Binding-site contacts:
Ligand atom C6 contacts residue HIS219 of chain 1.A at 3.4 Å.
Ligand atom O3 contacts residue ASP87 of chain 1.A at 2.6 Å (salt-bridge).
Ligand atom C1 contacts residue PO41 of chain 1.M at 3.2 Å.
Ligand atom C3 contacts residue PO41 of chain 1.M at 3.7 Å.
Ligand atom N2 contacts residue PO41 of chain 1.M at 2.4 Å (h-bond).
Ligand atom OBH contacts residue GLY104 of chain 1.A at 3.7 Å.
Ligand atom OBH contacts residue GLY105 of chain 1.A at 3.0 Å (h-bond).
Ligand atom C2 contacts residue PO41 of chain 1.M at 3.2 Å.
Ligand atom CBK contacts residue PO41 of chain 1.M at 3.3 Å.
Ligand atom OAT contacts residue SER216 of chain 1.A at 3.9 Å.
Ligand atom O6 contacts residue SER216 of chain 1.A at 2.7 Å (h-bond).
Ligand atom C6 contacts residue PHE129 of chain 1.A at 3.8 Å (hydrophobic).
Ligand atom C6 contacts residue SER216 of chain 1.A at 3.7 Å.
Ligand atom O6 contacts residue HIS219 of chain 1.A at 3.4 Å (h-bond).
Ligand atom O3 contacts residue PHE129 of chain 1.A at 3.8 Å.
Ligand atom OBH contacts residue LEU215 of chain 1.A at 3.2 Å.
Ligand atom C5 contacts residue PHE129 of chain 1.A at 3.6 Å (hydrophobic).
Ligand atom O3 contacts residue GLY105 of chain 1.A at 3.0 Å (h-bond).
Ligand atom O4 contacts residue ASP87 of chain 1.A at 2.5 Å (salt-bridge).
Ligand atom O4 contacts residue GLY214 of chain 1.A at 3.3 Å.
Ligand atom OBF contacts residue PO41 of chain 1.M at 3.4 Å (h-bond).
Ligand atom CBG contacts residue ASN131 of chain 1.A at 3.8 Å.
Ligand atom O3 contacts residue ASN131 of chain 1.A at 2.9 Å (h-bond).
Ligand atom C3 contacts residue PHE129 of chain 1.A at 3.5 Å (hydrophobic).
Ligand atom CBG contacts residue GLY105 of chain 1.A at 3.8 Å.
Ligand atom C3 contacts residue ASP87 of chain 1.A at 3.5 Å.
Ligand atom C4 contacts residue ASP87 of chain 1.A at 3.4 Å.
Ligand atom O4 contacts residue ALA86 of chain 1.A at 4.0 Å.
Ligand atom CBK contacts residue ASN131 of chain 1.A at 4.0 Å.
Ligand atom O3 contacts residue GLY104 of chain 1.A at 3.9 Å.
Ligand atom O5 contacts residue LEU215 of chain 1.A at 3.8 Å.
Ligand atom CBG contacts residue PO41 of chain 1.M at 3.3 Å.
Ligand atom CBG contacts residue LEU215 of chain 1.A at 3.9 Å (hydrophobic).
Ligand atom O1 contacts residue PO41 of chain 1.M at 3.7 Å.
Ligand atom C3 contacts residue ASN131 of chain 1.A at 3.4 Å.
Ligand atom N2 contacts residue ASN131 of chain 1.A at 3.7 Å.
Ligand atom C2 contacts residue LEU215 of chain 1.A at 4.0 Å (hydrophobic).
Ligand atom O1 contacts residue LEU215 of chain 1.A at 3.5 Å.
Ligand atom O4 contacts residue LEU215 of chain 1.A at 3.0 Å (h-bond).
Ligand atom C4 contacts residue PHE129 of chain 1.A at 3.6 Å (hydrophobic).

A small-molecule ligand and the protein it binds are described below.
Small molecule (SMILES): CC(=O)N[C@H]1[C@H](Oc2ccc([N+](=O)[O-])cc2)O[C@H](CO)[C@@H](O[C@@H]2O[C@H](CO)[C@H](O)[C@H](O)[C@H]2NC(C)=O)[C@@H]1O

Sequence of chain 1.A:
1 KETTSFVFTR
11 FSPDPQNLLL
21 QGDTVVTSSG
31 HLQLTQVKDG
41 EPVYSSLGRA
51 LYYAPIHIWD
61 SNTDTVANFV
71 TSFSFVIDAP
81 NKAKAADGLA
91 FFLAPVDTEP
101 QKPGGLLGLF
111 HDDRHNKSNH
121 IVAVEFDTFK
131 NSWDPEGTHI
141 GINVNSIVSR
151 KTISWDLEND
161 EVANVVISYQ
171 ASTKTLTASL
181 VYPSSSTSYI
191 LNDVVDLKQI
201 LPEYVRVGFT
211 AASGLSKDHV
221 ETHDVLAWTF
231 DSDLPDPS